Binding-site contacts:
Ligand atom C3 contacts residue PRO100 of chain 1.A at 3.7 Å (hydrophobic).
Ligand atom C11 contacts residue ALA49 of chain 1.A at 3.1 Å (hydrophobic).
Ligand atom C5 contacts residue GLY102 of chain 1.A at 3.6 Å.
Ligand atom O24 contacts residue THR160 of chain 1.A at 3.5 Å (h-bond).
Ligand atom C12 contacts residue LEU150 of chain 1.A at 3.5 Å (hydrophobic).
Ligand atom C26 contacts residue PHE29 of chain 1.A at 3.4 Å (hydrophobic).
Ligand atom C25 contacts residue PHE29 of chain 1.A at 3.8 Å (hydrophobic).
Ligand atom N22 contacts residue LYS51 of chain 1.A at 3.7 Å.
Ligand atom C29 contacts residue ARG147 of chain 1.A at 3.6 Å.
Ligand atom C21 contacts residue ASP161 of chain 1.A at 3.8 Å.
Ligand atom C32 contacts residue CYS103 of chain 1.A at 2.8 Å (hydrophobic).
Ligand atom C21 contacts residue PHE29 of chain 1.A at 3.6 Å (hydrophobic).
Ligand atom C3 contacts residue LEU24 of chain 1.A at 3.7 Å (hydrophobic).
Ligand atom O2 contacts residue PRO100 of chain 1.A at 3.4 Å (h-bond).
Ligand atom C33 contacts residue ASP106 of chain 1.A at 3.4 Å.
Ligand atom C8 contacts residue LEU24 of chain 1.A at 3.4 Å (hydrophobic).
Ligand atom C7 contacts residue MET99 of chain 1.A at 3.6 Å (hydrophobic).
Ligand atom O24 contacts residue ASP161 of chain 1.A at 3.3 Å.
Ligand atom C8 contacts residue MET99 of chain 1.A at 3.3 Å (hydrophobic).
Ligand atom C12 contacts residue ALA49 of chain 1.A at 3.7 Å (hydrophobic).
Ligand atom C32 contacts residue ARG147 of chain 1.A at 3.6 Å.
Ligand atom N22 contacts residue ASP161 of chain 1.A at 2.9 Å (salt-bridge).
Ligand atom C8 contacts residue LEU98 of chain 1.A at 3.8 Å (hydrophobic).
Ligand atom C23 contacts residue LYS51 of chain 1.A at 3.5 Å.
Ligand atom C12 contacts residue MET96 of chain 1.A at 3.9 Å (hydrophobic).
Ligand atom C11 contacts residue GLN97 of chain 1.A at 3.6 Å.
Ligand atom C6 contacts residue GLY102 of chain 1.A at 3.8 Å.
Ligand atom N10 contacts residue ALA49 of chain 1.A at 3.5 Å.
Ligand atom O24 contacts residue LYS51 of chain 1.A at 3.0 Å (salt-bridge).
Ligand atom C16 contacts residue THR160 of chain 1.A at 3.8 Å.
Ligand atom C3 contacts residue MET99 of chain 1.A at 3.6 Å (hydrophobic).
Ligand atom C15 contacts residue LEU150 of chain 1.A at 3.8 Å (hydrophobic).
Ligand atom C7 contacts residue LEU24 of chain 1.A at 3.7 Å (hydrophobic).
Ligand atom C4 contacts residue PRO100 of chain 1.A at 3.7 Å (hydrophobic).
Ligand atom N10 contacts residue MET99 of chain 1.A at 3.5 Å (h-bond).
Ligand atom C1 contacts residue LEU24 of chain 1.A at 3.4 Å (hydrophobic).
Ligand atom C13 contacts residue LEU150 of chain 1.A at 3.6 Å (hydrophobic).
Ligand atom C23 contacts residue ASP161 of chain 1.A at 3.7 Å.
Ligand atom C33 contacts residue CYS103 of chain 1.A at 1.7 Å (hydrophobic).
Ligand atom C28 contacts residue ARG147 of chain 1.A at 3.5 Å.

Sequence of chain 1.A:
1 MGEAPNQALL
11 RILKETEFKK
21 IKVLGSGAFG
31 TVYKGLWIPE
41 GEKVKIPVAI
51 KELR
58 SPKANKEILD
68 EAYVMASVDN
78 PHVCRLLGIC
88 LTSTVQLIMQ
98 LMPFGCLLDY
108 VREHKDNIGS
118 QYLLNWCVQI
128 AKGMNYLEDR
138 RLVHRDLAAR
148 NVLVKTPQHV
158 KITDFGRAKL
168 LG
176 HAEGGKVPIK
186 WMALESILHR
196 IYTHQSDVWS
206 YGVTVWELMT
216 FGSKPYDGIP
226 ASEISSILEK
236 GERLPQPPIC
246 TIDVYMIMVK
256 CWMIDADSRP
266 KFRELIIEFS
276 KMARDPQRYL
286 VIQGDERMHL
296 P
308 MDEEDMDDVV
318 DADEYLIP

The protein below binds the small molecule below.
Small molecule (SMILES): C=CC(=O)N1CCC2(CC1)CNC(=O)c1cc(-c3ccnc(-c4cccc(OC)c4)n3)[nH]c12